Binding-site contacts:
Ligand atom CA contacts residue ASP258 of chain 1.E at 3.7 Å.
Ligand atom CD contacts residue LEU52 of chain 1.E at 3.3 Å (hydrophobic).
Ligand atom CD2 contacts residue ARG43 of chain 1.E at 3.6 Å.
Ligand atom OG1 contacts residue MET259 of chain 1.E at 2.6 Å (h-bond).
Ligand atom NH1 contacts residue THR246 of chain 1.E at 3.2 Å (h-bond).
Ligand atom CG contacts residue PRO57 of chain 1.E at 3.7 Å (hydrophobic).
Ligand atom O contacts residue ILE39 of chain 1.E at 3.7 Å.
Ligand atom CB contacts residue ASP258 of chain 1.E at 3.7 Å.
Ligand atom O contacts residue ARG43 of chain 1.E at 2.8 Å (salt-bridge).
Ligand atom C contacts residue ARG43 of chain 1.E at 3.7 Å.
Ligand atom CD2 contacts residue ASP258 of chain 1.E at 3.4 Å.
Ligand atom N contacts residue ASP258 of chain 1.E at 3.2 Å (salt-bridge).
Ligand atom CB contacts residue ARG49 of chain 1.E at 3.7 Å.
Ligand atom N contacts residue PRO57 of chain 1.E at 3.5 Å.
Ligand atom N contacts residue ARG49 of chain 1.E at 3.5 Å (salt-bridge).
Ligand atom CD contacts residue ARG50 of chain 1.E at 3.3 Å.
Ligand atom CB contacts residue ARG49 of chain 1.E at 3.5 Å.
Ligand atom O contacts residue ARG50 of chain 1.E at 3.4 Å.
Ligand atom CB contacts residue MET259 of chain 1.E at 3.6 Å (hydrophobic).
Ligand atom N contacts residue ASP258 of chain 1.E at 3.2 Å (salt-bridge).
Ligand atom CG2 contacts residue MET259 of chain 1.E at 3.7 Å (hydrophobic).
Ligand atom NH2 contacts residue THR246 of chain 1.E at 3.0 Å (h-bond).
Ligand atom N contacts residue ASP258 of chain 1.E at 2.8 Å (salt-bridge).
Ligand atom CA contacts residue ASP258 of chain 1.E at 3.6 Å.
Ligand atom NE contacts residue ARG50 of chain 1.E at 3.1 Å (salt-bridge).
Ligand atom CZ contacts residue THR246 of chain 1.E at 3.3 Å.
Ligand atom CG2 contacts residue ASP258 of chain 1.E at 3.5 Å.
Ligand atom CB contacts residue ASP258 of chain 1.E at 3.5 Å.
Ligand atom N contacts residue ARG49 of chain 1.E at 3.6 Å (salt-bridge).
Ligand atom OG1 contacts residue ASP258 of chain 1.E at 3.3 Å.
Ligand atom O contacts residue ARG49 of chain 1.E at 3.1 Å (salt-bridge).
Ligand atom CD2 contacts residue ARG50 of chain 1.E at 3.6 Å.
Ligand atom NE contacts residue ILE51 of chain 1.E at 3.7 Å.
Ligand atom O contacts residue ARG43 of chain 1.E at 2.8 Å (salt-bridge).
Ligand atom NH1 contacts residue ASP53 of chain 1.E at 3.0 Å (salt-bridge).
Ligand atom NH2 contacts residue ASP228 of chain 1.E at 2.7 Å (salt-bridge).
Ligand atom C contacts residue ASP258 of chain 1.E at 3.7 Å.
Ligand atom C contacts residue ARG49 of chain 1.E at 3.6 Å.
Ligand atom N contacts residue ARG49 of chain 1.E at 3.7 Å.
Ligand atom CA contacts residue ASP258 of chain 1.E at 3.7 Å.

Sequence of chain 1.E:
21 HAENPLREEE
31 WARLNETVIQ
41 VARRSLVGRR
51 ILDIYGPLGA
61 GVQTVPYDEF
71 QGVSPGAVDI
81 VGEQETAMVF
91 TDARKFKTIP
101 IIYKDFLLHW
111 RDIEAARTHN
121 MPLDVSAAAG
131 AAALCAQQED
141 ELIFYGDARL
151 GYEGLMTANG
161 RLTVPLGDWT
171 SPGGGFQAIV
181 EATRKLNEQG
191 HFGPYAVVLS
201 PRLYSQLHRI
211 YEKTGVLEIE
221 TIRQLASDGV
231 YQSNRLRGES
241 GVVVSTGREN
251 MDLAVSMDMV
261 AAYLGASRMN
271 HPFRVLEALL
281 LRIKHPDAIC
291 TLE

The small molecule below binds the protein below.
Small molecule (SMILES): CC(C)C[C@H](NC(=O)CN)C(=O)N[C@H](C(=O)N[C@H](C(=O)NCC(=O)N[C@@H](CO)C(=O)N[C@@H](CC(C)C)C(=O)N[C@@H](CCCN=C(N)N)C(=O)NCC=O)C(C)C)[C@@H](C)O